A protein and the small-molecule ligand that binds it are described below.
Small molecule (SMILES): O=C(O)c1cc2c(ccc3ccc4oc(C(=O)O)cc4c32)o1

Sequence of chain 1.A:
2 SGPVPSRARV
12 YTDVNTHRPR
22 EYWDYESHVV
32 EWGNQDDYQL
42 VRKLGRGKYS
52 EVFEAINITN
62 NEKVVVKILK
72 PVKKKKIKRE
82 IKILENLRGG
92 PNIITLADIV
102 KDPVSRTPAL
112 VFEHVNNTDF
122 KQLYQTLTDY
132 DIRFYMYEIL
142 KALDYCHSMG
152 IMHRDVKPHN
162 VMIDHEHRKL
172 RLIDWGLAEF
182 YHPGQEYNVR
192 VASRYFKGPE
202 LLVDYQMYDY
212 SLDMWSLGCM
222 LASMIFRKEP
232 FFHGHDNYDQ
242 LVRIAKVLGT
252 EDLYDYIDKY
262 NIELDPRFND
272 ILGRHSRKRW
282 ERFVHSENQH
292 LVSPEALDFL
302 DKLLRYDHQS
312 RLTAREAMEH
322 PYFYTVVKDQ

Binding-site contacts:
Ligand atom CAG contacts residue VAL66 of chain 1.A at 3.9 Å (hydrophobic).
Ligand atom OAM contacts residue MET163 of chain 1.A at 3.9 Å.
Ligand atom OAT contacts residue LYS68 of chain 1.A at 2.7 Å (salt-bridge).
Ligand atom CAR contacts residue HIS160 of chain 1.A at 4.0 Å.
Ligand atom CAC contacts residue MET163 of chain 1.A at 3.8 Å (hydrophobic).
Ligand atom CAG contacts residue ILE174 of chain 1.A at 3.5 Å (hydrophobic).
Ligand atom CAK contacts residue MET163 of chain 1.A at 3.6 Å (hydrophobic).
Ligand atom CAJ contacts residue GLU114 of chain 1.A at 3.7 Å.
Ligand atom CAN contacts residue ILE174 of chain 1.A at 3.5 Å (hydrophobic).
Ligand atom CAQ contacts residue LYS68 of chain 1.A at 3.6 Å.
Ligand atom OAM contacts residue LEU45 of chain 1.A at 3.8 Å.
Ligand atom CAH contacts residue VAL66 of chain 1.A at 4.0 Å (hydrophobic).
Ligand atom OAT contacts residue ASP175 of chain 1.A at 3.7 Å.
Ligand atom CAI contacts residue ILE95 of chain 1.A at 4.0 Å (hydrophobic).
Ligand atom CAI contacts residue ILE174 of chain 1.A at 3.8 Å (hydrophobic).
Ligand atom OAP contacts residue PHE113 of chain 1.A at 3.9 Å.
Ligand atom CAQ contacts residue ASP175 of chain 1.A at 4.0 Å.
Ligand atom CAE contacts residue VAL66 of chain 1.A at 3.9 Å (hydrophobic).
Ligand atom CAL contacts residue MET163 of chain 1.A at 3.7 Å (hydrophobic).
Ligand atom CAD contacts residue MET163 of chain 1.A at 3.6 Å (hydrophobic).
Ligand atom CAL contacts residue LEU45 of chain 1.A at 3.9 Å (hydrophobic).
Ligand atom CAB contacts residue VAL116 of chain 1.A at 3.4 Å (hydrophobic).
Ligand atom CAE contacts residue ILE174 of chain 1.A at 4.0 Å (hydrophobic).
Ligand atom CAF contacts residue VAL66 of chain 1.A at 3.6 Å (hydrophobic).
Ligand atom CAN contacts residue VAL53 of chain 1.A at 3.9 Å (hydrophobic).
Ligand atom CAO contacts residue ILE174 of chain 1.A at 3.7 Å (hydrophobic).
Ligand atom CAH contacts residue ILE174 of chain 1.A at 3.8 Å (hydrophobic).
Ligand atom CAA contacts residue VAL66 of chain 1.A at 3.6 Å (hydrophobic).
Ligand atom CAB contacts residue ASN118 of chain 1.A at 3.6 Å.
Ligand atom OAU contacts residue VAL53 of chain 1.A at 3.6 Å.
Ligand atom CAC contacts residue ASN118 of chain 1.A at 3.8 Å.
Ligand atom OAU contacts residue LYS68 of chain 1.A at 3.5 Å.
Ligand atom CAR contacts residue LEU45 of chain 1.A at 3.8 Å (hydrophobic).
Ligand atom CAI contacts residue PHE113 of chain 1.A at 3.9 Å (hydrophobic).
Ligand atom OAS contacts residue LEU45 of chain 1.A at 3.9 Å.
Ligand atom CAJ contacts residue VAL66 of chain 1.A at 3.9 Å (hydrophobic).
Ligand atom OAS contacts residue HIS160 of chain 1.A at 3.4 Å.
Ligand atom CAA contacts residue VAL116 of chain 1.A at 3.7 Å (hydrophobic).
Ligand atom OAP contacts residue ILE174 of chain 1.A at 3.9 Å.
Ligand atom OAM contacts residue ASN118 of chain 1.A at 3.4 Å (h-bond).